Sequence of chain 1.B:
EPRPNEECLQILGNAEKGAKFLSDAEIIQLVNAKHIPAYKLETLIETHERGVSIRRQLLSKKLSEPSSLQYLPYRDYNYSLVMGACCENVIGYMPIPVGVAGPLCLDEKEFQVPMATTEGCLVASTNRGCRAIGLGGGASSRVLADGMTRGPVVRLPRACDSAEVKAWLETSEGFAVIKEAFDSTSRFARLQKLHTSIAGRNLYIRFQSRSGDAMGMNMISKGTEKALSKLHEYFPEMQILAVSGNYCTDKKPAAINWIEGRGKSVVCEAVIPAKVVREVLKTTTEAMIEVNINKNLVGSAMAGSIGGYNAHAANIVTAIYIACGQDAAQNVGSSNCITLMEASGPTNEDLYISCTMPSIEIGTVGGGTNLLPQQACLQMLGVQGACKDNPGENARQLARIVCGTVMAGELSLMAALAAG

Sequence of chain 1.A:
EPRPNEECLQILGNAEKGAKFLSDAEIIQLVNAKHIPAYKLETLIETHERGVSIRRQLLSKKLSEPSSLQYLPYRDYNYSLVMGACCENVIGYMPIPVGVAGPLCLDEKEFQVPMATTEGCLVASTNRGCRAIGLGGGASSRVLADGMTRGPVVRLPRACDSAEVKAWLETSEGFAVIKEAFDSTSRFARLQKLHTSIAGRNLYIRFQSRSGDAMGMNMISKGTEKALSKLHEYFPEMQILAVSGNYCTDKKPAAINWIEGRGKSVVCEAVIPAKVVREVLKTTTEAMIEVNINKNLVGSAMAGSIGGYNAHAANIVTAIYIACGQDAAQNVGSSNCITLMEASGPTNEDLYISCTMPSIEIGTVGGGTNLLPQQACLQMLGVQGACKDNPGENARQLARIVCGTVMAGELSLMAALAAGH

A small-molecule ligand and the protein it binds are described below.
Small molecule (SMILES): CC(C)n1c(CC[C@@H](O)C[C@@H](O)CC(=O)O)c(-c2ccc(F)cc2)c2c3ccccc3n(-c3ccccc3)c(=O)c21

Binding-site contacts:
Ligand atom C10 contacts residue ASP256 of chain 1.B at 3.4 Å.
Ligand atom F1 contacts residue VAL249 of chain 1.B at 3.3 Å.
Ligand atom C35 contacts residue LYS258 of chain 1.B at 3.5 Å.
Ligand atom C29 contacts residue ARG134 of chain 1.A at 3.6 Å.
Ligand atom C35 contacts residue ALA317 of chain 1.A at 3.2 Å (hydrophobic).
Ligand atom C30 contacts residue ARG156 of chain 1.B at 3.1 Å.
Ligand atom C14 contacts residue HIS318 of chain 1.A at 3.7 Å.
Ligand atom O1 contacts residue SER131 of chain 1.A at 3.6 Å.
Ligand atom C10 contacts residue ASN321 of chain 1.A at 3.8 Å.
Ligand atom O3 contacts residue ASP256 of chain 1.B at 2.7 Å (salt-bridge).
Ligand atom C15 contacts residue ARG156 of chain 1.B at 3.7 Å.
Ligand atom O7 contacts residue ARG156 of chain 1.B at 3.4 Å (salt-bridge).
Ligand atom C36 contacts residue LYS258 of chain 1.B at 3.4 Å.
Ligand atom O4 contacts residue GLU125 of chain 1.A at 2.9 Å (salt-bridge).
Ligand atom O7 contacts residue LYS301 of chain 1.A at 3.4 Å (salt-bridge).
Ligand atom O6 contacts residue LYS301 of chain 1.A at 2.8 Å (salt-bridge).
Ligand atom C36 contacts residue ALA317 of chain 1.A at 3.6 Å (hydrophobic).
Ligand atom C13 contacts residue GLY126 of chain 1.A at 3.3 Å.
Ligand atom C36 contacts residue LYS301 of chain 1.A at 3.4 Å.
Ligand atom O6 contacts residue SER250 of chain 1.B at 3.4 Å (h-bond).
Ligand atom C11 contacts residue ASP256 of chain 1.B at 3.5 Å.
Ligand atom O3 contacts residue MET223 of chain 1.B at 3.7 Å.
Ligand atom O3 contacts residue ARG156 of chain 1.B at 3.1 Å (salt-bridge).
Ligand atom C7 contacts residue GLU125 of chain 1.A at 3.8 Å.
Ligand atom C28 contacts residue HIS427 of chain 1.A at 3.5 Å.
Ligand atom O1 contacts residue CYS127 of chain 1.A at 3.5 Å (h-bond).
Ligand atom C13 contacts residue GLU125 of chain 1.A at 3.7 Å.
Ligand atom O7 contacts residue ASN252 of chain 1.B at 3.7 Å.
Ligand atom O4 contacts residue LYS257 of chain 1.B at 2.9 Å (salt-bridge).
Ligand atom F1 contacts residue SER227 of chain 1.B at 3.5 Å.
Ligand atom F1 contacts residue ARG156 of chain 1.B at 2.7 Å.
Ligand atom C9 contacts residue ASN321 of chain 1.A at 3.7 Å.
Ligand atom C15 contacts residue SER227 of chain 1.B at 3.7 Å.
Ligand atom O7 contacts residue LYS258 of chain 1.B at 3.1 Å (salt-bridge).
Ligand atom O7 contacts residue SER250 of chain 1.B at 2.5 Å (h-bond).
Ligand atom C36 contacts residue SER250 of chain 1.B at 3.3 Å.
Ligand atom C30 contacts residue VAL249 of chain 1.B at 3.7 Å (hydrophobic).
Ligand atom C19 contacts residue ALA422 of chain 1.A at 3.5 Å (hydrophobic).
Ligand atom C24 contacts residue ARG156 of chain 1.B at 3.6 Å.
Ligand atom O4 contacts residue ASN321 of chain 1.A at 2.8 Å (h-bond).